Binding-site contacts:
Ligand atom O6 contacts residue SER822 of chain 1.D at 2.6 Å (h-bond).
Ligand atom O6 contacts residue GLN823 of chain 1.D at 2.8 Å (h-bond).
Ligand atom C3 contacts residue ASN820 of chain 1.D at 3.8 Å.
Ligand atom C5 contacts residue SER822 of chain 1.D at 3.5 Å.
Ligand atom C2 contacts residue ASN820 of chain 1.D at 2.4 Å.
Ligand atom C4 contacts residue ASN820 of chain 1.D at 4.2 Å.
Ligand atom C1 contacts residue ASN820 of chain 1.D at 1.4 Å.
Ligand atom O7 contacts residue ASN820 of chain 1.D at 3.7 Å.
Ligand atom O5 contacts residue SER822 of chain 1.D at 3.5 Å (h-bond).
Ligand atom C5 contacts residue ASN820 of chain 1.D at 3.6 Å.
Ligand atom C6 contacts residue SER822 of chain 1.D at 3.5 Å.
Ligand atom N2 contacts residue ASN820 of chain 1.D at 2.9 Å (h-bond).
Ligand atom C7 contacts residue ASN820 of chain 1.D at 3.5 Å.
Ligand atom C1 contacts residue SER822 of chain 1.D at 4.2 Å.
Ligand atom O5 contacts residue ASN820 of chain 1.D at 2.3 Å (h-bond).
Ligand atom C6 contacts residue GLN823 of chain 1.D at 3.8 Å.

Sequence of chain 1.D:
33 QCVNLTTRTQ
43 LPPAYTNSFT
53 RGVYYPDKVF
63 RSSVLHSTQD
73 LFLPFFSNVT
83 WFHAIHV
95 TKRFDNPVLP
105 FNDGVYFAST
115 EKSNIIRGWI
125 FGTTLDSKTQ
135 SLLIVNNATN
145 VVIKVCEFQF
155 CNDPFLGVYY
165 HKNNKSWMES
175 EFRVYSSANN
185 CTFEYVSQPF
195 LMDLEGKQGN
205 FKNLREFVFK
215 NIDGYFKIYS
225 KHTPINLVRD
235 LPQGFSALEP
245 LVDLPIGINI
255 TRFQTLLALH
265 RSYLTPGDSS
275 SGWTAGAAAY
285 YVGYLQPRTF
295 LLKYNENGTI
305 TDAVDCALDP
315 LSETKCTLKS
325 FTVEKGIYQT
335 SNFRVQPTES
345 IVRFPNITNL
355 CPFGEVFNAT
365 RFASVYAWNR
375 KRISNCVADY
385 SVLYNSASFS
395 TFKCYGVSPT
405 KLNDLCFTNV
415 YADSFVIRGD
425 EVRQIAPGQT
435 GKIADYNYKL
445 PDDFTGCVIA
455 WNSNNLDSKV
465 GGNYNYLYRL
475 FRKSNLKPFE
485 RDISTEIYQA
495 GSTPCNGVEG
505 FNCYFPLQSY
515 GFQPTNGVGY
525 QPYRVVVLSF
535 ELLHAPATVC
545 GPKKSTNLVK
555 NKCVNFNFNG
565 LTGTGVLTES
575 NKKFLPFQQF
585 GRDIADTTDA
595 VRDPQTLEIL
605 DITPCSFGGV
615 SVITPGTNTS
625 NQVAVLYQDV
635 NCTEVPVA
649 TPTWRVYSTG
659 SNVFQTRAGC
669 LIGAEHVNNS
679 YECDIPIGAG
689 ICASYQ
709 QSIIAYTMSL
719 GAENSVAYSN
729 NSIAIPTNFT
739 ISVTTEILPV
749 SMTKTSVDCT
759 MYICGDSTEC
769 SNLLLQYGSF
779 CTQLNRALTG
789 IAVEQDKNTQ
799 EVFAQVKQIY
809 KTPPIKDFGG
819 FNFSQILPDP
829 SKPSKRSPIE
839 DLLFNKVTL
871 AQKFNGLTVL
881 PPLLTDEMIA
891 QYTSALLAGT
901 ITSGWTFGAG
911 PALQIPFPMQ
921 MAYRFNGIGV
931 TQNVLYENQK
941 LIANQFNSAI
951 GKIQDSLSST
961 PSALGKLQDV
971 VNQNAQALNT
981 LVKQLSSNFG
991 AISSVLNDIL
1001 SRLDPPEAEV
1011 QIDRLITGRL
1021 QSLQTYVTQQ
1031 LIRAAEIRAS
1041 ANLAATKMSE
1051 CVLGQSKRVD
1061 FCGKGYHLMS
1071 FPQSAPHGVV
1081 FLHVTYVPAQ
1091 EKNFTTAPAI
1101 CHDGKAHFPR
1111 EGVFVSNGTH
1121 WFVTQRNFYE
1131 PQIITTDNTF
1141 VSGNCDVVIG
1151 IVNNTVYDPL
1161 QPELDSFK

The small molecule below binds the protein below.
Small molecule (SMILES): CC(=O)N[C@H]1[C@H](O[C@H]2[C@H](O)[C@@H](NC(C)=O)CO[C@@H]2CO)O[C@H](CO)[C@@H](O)[C@@H]1O